A small-molecule ligand and the protein it binds are described below.
Small molecule (SMILES): CC(=O)N[C@@H]1[C@@H](O)[C@H](O)[C@@H](CO)O[C@H]1O

Binding-site contacts:
Ligand atom O5 contacts residue ASN135 of chain 1.C at 2.3 Å (h-bond).
Ligand atom N2 contacts residue ASN135 of chain 1.C at 2.9 Å (h-bond).
Ligand atom C3 contacts residue ASN135 of chain 1.C at 3.8 Å.
Ligand atom C7 contacts residue ASN135 of chain 1.C at 3.3 Å.
Ligand atom C5 contacts residue LYS149 of chain 1.C at 4.1 Å.
Ligand atom O6 contacts residue GLY146 of chain 1.C at 2.7 Å (h-bond).
Ligand atom C1 contacts residue ASN135 of chain 1.C at 1.4 Å.
Ligand atom C8 contacts residue ASN135 of chain 1.C at 3.4 Å.
Ligand atom O6 contacts residue LYS149 of chain 1.C at 4.0 Å.
Ligand atom O5 contacts residue GLY146 of chain 1.C at 4.0 Å.
Ligand atom C5 contacts residue ASN135 of chain 1.C at 3.7 Å.
Ligand atom C1 contacts residue LYS149 of chain 1.C at 4.0 Å.
Ligand atom O7 contacts residue ASN135 of chain 1.C at 4.1 Å.
Ligand atom C2 contacts residue ASN135 of chain 1.C at 2.4 Å.
Ligand atom O6 contacts residue ARG172 of chain 1.C at 3.6 Å.
Ligand atom O5 contacts residue LYS149 of chain 1.C at 3.9 Å.
Ligand atom C6 contacts residue GLY146 of chain 1.C at 3.7 Å.
Ligand atom C4 contacts residue ASN135 of chain 1.C at 4.2 Å.

Sequence of chain 1.C:
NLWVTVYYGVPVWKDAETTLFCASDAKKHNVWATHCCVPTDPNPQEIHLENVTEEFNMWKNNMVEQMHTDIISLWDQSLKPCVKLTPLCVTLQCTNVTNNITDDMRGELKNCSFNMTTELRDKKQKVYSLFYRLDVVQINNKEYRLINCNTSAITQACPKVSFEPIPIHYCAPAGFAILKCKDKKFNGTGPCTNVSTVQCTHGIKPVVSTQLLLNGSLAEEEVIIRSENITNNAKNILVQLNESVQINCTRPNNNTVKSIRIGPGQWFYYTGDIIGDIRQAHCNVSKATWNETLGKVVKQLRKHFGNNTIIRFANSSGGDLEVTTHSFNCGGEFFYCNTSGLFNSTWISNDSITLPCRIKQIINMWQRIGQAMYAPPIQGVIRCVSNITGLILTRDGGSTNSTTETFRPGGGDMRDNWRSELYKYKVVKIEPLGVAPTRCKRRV